Sequence of chain 1.A:
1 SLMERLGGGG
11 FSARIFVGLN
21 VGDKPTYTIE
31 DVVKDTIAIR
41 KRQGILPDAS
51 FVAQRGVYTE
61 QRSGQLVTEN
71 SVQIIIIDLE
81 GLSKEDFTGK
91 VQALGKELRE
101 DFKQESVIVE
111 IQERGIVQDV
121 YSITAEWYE

A protein and the small-molecule ligand that binds it are described below.
Small molecule (SMILES): O=C(O)[C@@H]1CCCN1

Binding-site contacts:
Ligand atom O contacts residue GLY22 of chain 1.A at 2.8 Å (h-bond).
Ligand atom C contacts residue VAL21 of chain 1.A at 4.5 Å (hydrophobic).
Ligand atom CA contacts residue GLY22 of chain 1.A at 4.1 Å.
Ligand atom C contacts residue ASN20 of chain 1.A at 3.6 Å.
Ligand atom C contacts residue GLN104 of chain 1.A at 3.7 Å.
Ligand atom N contacts residue GLN104 of chain 1.A at 2.7 Å (h-bond).
Ligand atom OXT contacts residue LYS103 of chain 1.A at 4.4 Å.
Ligand atom CA contacts residue GLU69 of chain 1.A at 3.5 Å.
Ligand atom CA contacts residue ASN20 of chain 1.A at 3.3 Å.
Ligand atom CA contacts residue GLN104 of chain 1.A at 3.7 Å.
Ligand atom N contacts residue ASN20 of chain 1.A at 3.2 Å (h-bond).
Ligand atom O contacts residue GLU105 of chain 1.A at 4.4 Å.
Ligand atom CD contacts residue GLN104 of chain 1.A at 2.8 Å.
Ligand atom CB contacts residue VAL67 of chain 1.A at 4.4 Å (hydrophobic).
Ligand atom CD contacts residue GLY18 of chain 1.A at 4.1 Å.
Ligand atom OXT contacts residue GLU105 of chain 1.A at 2.9 Å (salt-bridge).
Ligand atom CG contacts residue MTA1 of chain 1.F at 3.8 Å.
Ligand atom N contacts residue GLU69 of chain 1.A at 2.6 Å (salt-bridge).
Ligand atom OXT contacts residue ASN20 of chain 1.A at 4.1 Å.
Ligand atom CB contacts residue TYR58 of chain 1.A at 3.5 Å (hydrophobic).
Ligand atom C contacts residue GLY22 of chain 1.A at 3.7 Å.
Ligand atom CD contacts residue MTA1 of chain 1.F at 3.7 Å.
Ligand atom CG contacts residue GLU69 of chain 1.A at 3.5 Å.
Ligand atom CG contacts residue GLN104 of chain 1.A at 4.2 Å.
Ligand atom CD contacts residue GLU69 of chain 1.A at 3.1 Å.
Ligand atom C contacts residue GLU105 of chain 1.A at 4.0 Å.
Ligand atom O contacts residue ASN20 of chain 1.A at 3.9 Å.
Ligand atom O contacts residue VAL21 of chain 1.A at 3.8 Å.
Ligand atom CG contacts residue TYR58 of chain 1.A at 3.1 Å (hydrophobic).
Ligand atom N contacts residue GLY18 of chain 1.A at 4.2 Å.
Ligand atom OXT contacts residue GLN104 of chain 1.A at 3.1 Å (h-bond).
Ligand atom CB contacts residue GLU69 of chain 1.A at 4.0 Å.